Sequence of chain 1.A:
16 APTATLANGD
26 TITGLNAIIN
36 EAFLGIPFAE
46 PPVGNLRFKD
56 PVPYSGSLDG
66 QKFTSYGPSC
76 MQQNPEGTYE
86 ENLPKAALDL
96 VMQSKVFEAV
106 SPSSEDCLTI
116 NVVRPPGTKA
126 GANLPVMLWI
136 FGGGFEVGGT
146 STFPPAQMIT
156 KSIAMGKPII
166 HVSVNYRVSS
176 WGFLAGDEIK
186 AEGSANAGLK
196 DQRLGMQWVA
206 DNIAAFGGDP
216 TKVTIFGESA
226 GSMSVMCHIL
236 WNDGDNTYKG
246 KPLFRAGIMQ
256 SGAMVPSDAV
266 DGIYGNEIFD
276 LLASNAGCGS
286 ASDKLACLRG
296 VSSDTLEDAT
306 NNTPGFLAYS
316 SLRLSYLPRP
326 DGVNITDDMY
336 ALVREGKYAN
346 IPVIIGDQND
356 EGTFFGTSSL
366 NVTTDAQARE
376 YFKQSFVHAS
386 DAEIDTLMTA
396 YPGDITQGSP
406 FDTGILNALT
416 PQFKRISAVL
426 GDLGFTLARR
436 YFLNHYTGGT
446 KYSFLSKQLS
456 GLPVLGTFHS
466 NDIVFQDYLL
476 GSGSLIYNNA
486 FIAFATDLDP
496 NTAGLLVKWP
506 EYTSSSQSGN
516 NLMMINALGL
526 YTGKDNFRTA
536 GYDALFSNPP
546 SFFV

Binding-site contacts:
Ligand atom C5 contacts residue TYR314 of chain 1.A at 3.7 Å (hydrophobic).
Ligand atom O7 contacts residue TYR314 of chain 1.A at 3.9 Å.
Ligand atom C7 contacts residue TYR84 of chain 1.A at 3.4 Å (hydrophobic).
Ligand atom C5 contacts residue ASN366 of chain 1.A at 3.8 Å.
Ligand atom O5 contacts residue TYR314 of chain 1.A at 4.0 Å.
Ligand atom C7 contacts residue GLU85 of chain 1.A at 3.7 Å.
Ligand atom O4 contacts residue TYR314 of chain 1.A at 4.1 Å.
Ligand atom C1 contacts residue GLU85 of chain 1.A at 3.5 Å.
Ligand atom C7 contacts residue ASN366 of chain 1.A at 3.4 Å.
Ligand atom O7 contacts residue ASN366 of chain 1.A at 3.4 Å (h-bond).
Ligand atom C8 contacts residue SER315 of chain 1.A at 3.6 Å.
Ligand atom C8 contacts residue VAL367 of chain 1.A at 4.0 Å (hydrophobic).
Ligand atom N2 contacts residue ASN366 of chain 1.A at 2.9 Å (h-bond).
Ligand atom C3 contacts residue ASN366 of chain 1.A at 3.8 Å.
Ligand atom C3 contacts residue GLU85 of chain 1.A at 3.8 Å.
Ligand atom C8 contacts residue TYR84 of chain 1.A at 3.5 Å (hydrophobic).
Ligand atom C7 contacts residue TYR314 of chain 1.A at 3.9 Å (hydrophobic).
Ligand atom C3 contacts residue TYR84 of chain 1.A at 3.7 Å (hydrophobic).
Ligand atom O5 contacts residue ASN366 of chain 1.A at 2.5 Å (h-bond).
Ligand atom C2 contacts residue TYR84 of chain 1.A at 4.1 Å (hydrophobic).
Ligand atom C6 contacts residue TYR314 of chain 1.A at 3.9 Å (hydrophobic).
Ligand atom C2 contacts residue GLU85 of chain 1.A at 3.5 Å.
Ligand atom C3 contacts residue TYR314 of chain 1.A at 3.9 Å (hydrophobic).
Ligand atom N2 contacts residue TYR314 of chain 1.A at 3.2 Å (h-bond).
Ligand atom C6 contacts residue GLU85 of chain 1.A at 3.2 Å.
Ligand atom O6 contacts residue GLU85 of chain 1.A at 2.7 Å (salt-bridge).
Ligand atom O3 contacts residue TYR84 of chain 1.A at 2.8 Å (h-bond).
Ligand atom C1 contacts residue ASN366 of chain 1.A at 1.5 Å.
Ligand atom C2 contacts residue TYR314 of chain 1.A at 4.0 Å (hydrophobic).
Ligand atom C7 contacts residue GLN379 of chain 1.A at 4.0 Å.
Ligand atom N2 contacts residue GLU85 of chain 1.A at 2.7 Å (salt-bridge).
Ligand atom C2 contacts residue ASN366 of chain 1.A at 2.5 Å.
Ligand atom C8 contacts residue ASN366 of chain 1.A at 3.6 Å.
Ligand atom N2 contacts residue TYR84 of chain 1.A at 3.4 Å (h-bond).
Ligand atom O7 contacts residue TYR84 of chain 1.A at 3.9 Å.
Ligand atom C1 contacts residue TYR314 of chain 1.A at 3.6 Å (hydrophobic).
Ligand atom C8 contacts residue GLU85 of chain 1.A at 3.9 Å.
Ligand atom C8 contacts residue TYR314 of chain 1.A at 3.9 Å (hydrophobic).
Ligand atom O7 contacts residue GLN379 of chain 1.A at 2.9 Å (h-bond).
Ligand atom C8 contacts residue GLN372 of chain 1.A at 3.6 Å.

This protein binds this small molecule.
Small molecule (SMILES): CC(=O)N[C@H]1[C@H](O[C@H]2[C@H](O)[C@@H](NC(C)=O)CO[C@@H]2CO)O[C@H](CO)[C@@H](O)[C@@H]1O